Sequence of chain 1.B:
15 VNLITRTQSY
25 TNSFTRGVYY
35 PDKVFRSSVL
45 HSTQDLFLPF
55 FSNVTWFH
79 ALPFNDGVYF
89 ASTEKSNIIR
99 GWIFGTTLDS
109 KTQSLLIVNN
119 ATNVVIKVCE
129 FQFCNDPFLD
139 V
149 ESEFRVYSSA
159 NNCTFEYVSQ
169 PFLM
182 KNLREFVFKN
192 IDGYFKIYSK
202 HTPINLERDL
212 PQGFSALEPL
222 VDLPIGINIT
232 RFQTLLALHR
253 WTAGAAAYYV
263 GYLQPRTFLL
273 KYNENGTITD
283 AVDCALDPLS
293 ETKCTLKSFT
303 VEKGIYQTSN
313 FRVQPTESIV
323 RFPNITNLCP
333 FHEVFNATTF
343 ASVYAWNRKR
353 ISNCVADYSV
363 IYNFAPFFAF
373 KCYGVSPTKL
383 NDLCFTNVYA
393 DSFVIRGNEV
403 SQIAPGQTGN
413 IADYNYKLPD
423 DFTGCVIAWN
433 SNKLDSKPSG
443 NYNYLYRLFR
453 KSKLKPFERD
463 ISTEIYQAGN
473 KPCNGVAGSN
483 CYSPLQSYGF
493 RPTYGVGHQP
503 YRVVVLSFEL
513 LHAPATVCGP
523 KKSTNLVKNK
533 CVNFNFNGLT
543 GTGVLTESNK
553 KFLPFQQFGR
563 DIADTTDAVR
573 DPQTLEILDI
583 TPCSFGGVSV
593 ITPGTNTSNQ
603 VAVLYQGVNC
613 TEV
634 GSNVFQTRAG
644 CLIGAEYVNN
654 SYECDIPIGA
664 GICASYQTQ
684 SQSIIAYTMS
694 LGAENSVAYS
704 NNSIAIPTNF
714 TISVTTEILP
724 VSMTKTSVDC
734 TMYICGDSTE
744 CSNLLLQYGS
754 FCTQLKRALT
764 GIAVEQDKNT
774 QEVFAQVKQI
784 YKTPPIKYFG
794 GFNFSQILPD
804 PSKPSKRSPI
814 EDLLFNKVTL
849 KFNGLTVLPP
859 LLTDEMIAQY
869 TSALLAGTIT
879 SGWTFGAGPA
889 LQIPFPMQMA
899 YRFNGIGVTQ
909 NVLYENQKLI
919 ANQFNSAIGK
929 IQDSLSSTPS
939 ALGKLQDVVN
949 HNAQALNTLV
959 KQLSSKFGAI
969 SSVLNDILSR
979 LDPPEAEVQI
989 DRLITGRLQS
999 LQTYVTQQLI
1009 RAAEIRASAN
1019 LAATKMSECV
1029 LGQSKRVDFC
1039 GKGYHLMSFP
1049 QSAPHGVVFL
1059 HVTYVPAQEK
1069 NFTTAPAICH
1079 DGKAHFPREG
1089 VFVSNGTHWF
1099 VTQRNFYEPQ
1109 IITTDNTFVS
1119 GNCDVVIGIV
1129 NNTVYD

This protein binds this small molecule.
Small molecule (SMILES): CC(=O)N[C@@H]1[C@@H](O)[C@H](O)[C@@H](CO)O[C@H]1O

Binding-site contacts:
Ligand atom C8 contacts residue ASN652 of chain 1.B at 3.5 Å.
Ligand atom C6 contacts residue ASN652 of chain 1.B at 4.2 Å.
Ligand atom C1 contacts residue ASN652 of chain 1.B at 1.4 Å.
Ligand atom C7 contacts residue ASN652 of chain 1.B at 3.7 Å.
Ligand atom N2 contacts residue ASN652 of chain 1.B at 3.2 Å (h-bond).
Ligand atom C4 contacts residue ASN652 of chain 1.B at 3.7 Å.
Ligand atom C5 contacts residue ASN652 of chain 1.B at 3.4 Å.
Ligand atom C2 contacts residue ASN652 of chain 1.B at 2.4 Å.
Ligand atom C3 contacts residue ASN652 of chain 1.B at 3.6 Å.
Ligand atom O5 contacts residue ASN652 of chain 1.B at 2.2 Å (h-bond).